This protein binds this small molecule.
Small molecule (SMILES): CC(=O)N[C@H]1[C@H](O[C@H]2[C@H](O)[C@@H](NC(C)=O)CO[C@@H]2CO)O[C@H](CO)[C@@H](O)[C@@H]1O

Sequence of chain 1.B:
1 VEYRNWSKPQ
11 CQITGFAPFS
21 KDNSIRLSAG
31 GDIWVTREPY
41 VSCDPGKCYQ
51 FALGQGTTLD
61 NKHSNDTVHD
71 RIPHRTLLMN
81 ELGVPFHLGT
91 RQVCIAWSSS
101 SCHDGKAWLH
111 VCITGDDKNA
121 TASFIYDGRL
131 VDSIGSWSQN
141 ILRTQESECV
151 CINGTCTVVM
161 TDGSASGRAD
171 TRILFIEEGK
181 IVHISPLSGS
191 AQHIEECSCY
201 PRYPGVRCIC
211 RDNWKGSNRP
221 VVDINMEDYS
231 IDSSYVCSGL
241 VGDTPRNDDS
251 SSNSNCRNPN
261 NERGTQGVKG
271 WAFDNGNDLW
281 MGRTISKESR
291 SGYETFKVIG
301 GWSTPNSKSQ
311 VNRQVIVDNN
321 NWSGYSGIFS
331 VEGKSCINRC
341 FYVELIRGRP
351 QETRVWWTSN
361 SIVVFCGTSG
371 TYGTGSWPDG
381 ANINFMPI

Binding-site contacts:
Ligand atom O7 contacts residue ASN65 of chain 2.A at 4.3 Å.
Ligand atom N2 contacts residue ASN65 of chain 2.A at 2.8 Å (h-bond).
Ligand atom O3 contacts residue TRP356 of chain 2.A at 3.7 Å.
Ligand atom C7 contacts residue PHE385 of chain 1.B at 3.8 Å (hydrophobic).
Ligand atom C3 contacts residue ASN65 of chain 2.A at 3.7 Å.
Ligand atom N2 contacts residue TRP356 of chain 2.A at 3.9 Å.
Ligand atom C2 contacts residue TRP356 of chain 2.A at 4.3 Å (hydrophobic).
Ligand atom C7 contacts residue ASN65 of chain 2.A at 3.8 Å.
Ligand atom C4 contacts residue ASN65 of chain 2.A at 4.2 Å.
Ligand atom C7 contacts residue TRP356 of chain 2.A at 3.6 Å (hydrophobic).
Ligand atom C1 contacts residue ASN65 of chain 2.A at 1.4 Å.
Ligand atom O7 contacts residue TRP356 of chain 2.A at 2.9 Å (h-bond).
Ligand atom C8 contacts residue LYS62 of chain 2.A at 3.9 Å.
Ligand atom C8 contacts residue ARG349 of chain 2.A at 4.0 Å.
Ligand atom C5 contacts residue TRP356 of chain 2.A at 4.1 Å (hydrophobic).
Ligand atom C2 contacts residue ASN65 of chain 2.A at 2.3 Å.
Ligand atom N2 contacts residue PHE385 of chain 1.B at 4.3 Å.
Ligand atom O5 contacts residue ASN65 of chain 2.A at 2.4 Å (h-bond).
Ligand atom C1 contacts residue TRP356 of chain 2.A at 4.3 Å (hydrophobic).
Ligand atom C8 contacts residue TRP356 of chain 2.A at 4.4 Å (hydrophobic).
Ligand atom C5 contacts residue ASN65 of chain 2.A at 3.7 Å.
Ligand atom O4 contacts residue TRP356 of chain 2.A at 3.3 Å.
Ligand atom O7 contacts residue ARG349 of chain 2.A at 4.5 Å.
Ligand atom O6 contacts residue VAL68 of chain 2.A at 3.9 Å.
Ligand atom C4 contacts residue TRP356 of chain 2.A at 4.0 Å (hydrophobic).
Ligand atom C3 contacts residue TRP356 of chain 2.A at 3.6 Å (hydrophobic).
Ligand atom O7 contacts residue PHE385 of chain 1.B at 3.7 Å.
Ligand atom C8 contacts residue PHE385 of chain 1.B at 3.8 Å (hydrophobic).

Sequence of chain 2.A:
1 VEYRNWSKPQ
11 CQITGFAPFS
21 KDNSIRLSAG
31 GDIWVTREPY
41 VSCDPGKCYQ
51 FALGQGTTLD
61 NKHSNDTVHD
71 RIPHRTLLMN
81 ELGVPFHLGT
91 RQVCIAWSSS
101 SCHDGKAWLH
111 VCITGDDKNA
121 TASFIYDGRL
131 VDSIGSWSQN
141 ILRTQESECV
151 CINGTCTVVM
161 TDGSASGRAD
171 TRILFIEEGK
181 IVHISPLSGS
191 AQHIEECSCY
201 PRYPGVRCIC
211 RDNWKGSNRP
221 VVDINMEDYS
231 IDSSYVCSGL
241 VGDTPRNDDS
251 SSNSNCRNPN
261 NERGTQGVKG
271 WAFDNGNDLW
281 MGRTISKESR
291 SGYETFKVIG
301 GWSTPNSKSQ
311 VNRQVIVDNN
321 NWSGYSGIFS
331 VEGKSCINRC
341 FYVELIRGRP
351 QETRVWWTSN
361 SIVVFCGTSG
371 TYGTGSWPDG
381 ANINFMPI